Sequence of chain 2.A:
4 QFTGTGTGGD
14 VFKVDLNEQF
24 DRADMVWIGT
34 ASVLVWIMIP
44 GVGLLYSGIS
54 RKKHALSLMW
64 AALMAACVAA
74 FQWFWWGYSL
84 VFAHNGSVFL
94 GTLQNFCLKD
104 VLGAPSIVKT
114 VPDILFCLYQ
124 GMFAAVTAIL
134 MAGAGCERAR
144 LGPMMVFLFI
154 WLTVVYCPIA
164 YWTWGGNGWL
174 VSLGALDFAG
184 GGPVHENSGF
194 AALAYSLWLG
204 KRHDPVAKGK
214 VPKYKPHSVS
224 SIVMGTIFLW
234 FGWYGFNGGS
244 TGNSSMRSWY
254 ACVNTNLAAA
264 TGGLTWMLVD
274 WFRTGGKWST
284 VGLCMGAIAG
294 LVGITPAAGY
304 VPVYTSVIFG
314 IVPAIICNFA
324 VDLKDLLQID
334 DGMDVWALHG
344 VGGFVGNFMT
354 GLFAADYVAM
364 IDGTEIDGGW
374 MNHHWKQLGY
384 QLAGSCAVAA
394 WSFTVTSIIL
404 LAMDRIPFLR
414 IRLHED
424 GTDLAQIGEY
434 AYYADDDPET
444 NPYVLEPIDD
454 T

A protein and the small-molecule ligand that binds it are described below.
Small molecule (SMILES): CCCCCCCCCCO[C@@H]1O[C@H](CO)[C@@H](O[C@H]2O[C@H](CO)[C@@H](O)[C@H](O)[C@H]2O)[C@H](O)[C@H]1O

Binding-site contacts:
Ligand atom C31 contacts residue TRP172 of chain 2.A at 3.6 Å (hydrophobic).
Ligand atom C25 contacts residue TRP172 of chain 2.A at 3.9 Å (hydrophobic).
Ligand atom C22 contacts residue PHE92 of chain 2.A at 4.1 Å (hydrophobic).
Ligand atom C34 contacts residue PHE92 of chain 2.A at 4.2 Å (hydrophobic).
Ligand atom C22 contacts residue DMU1 of chain 2.F at 4.5 Å.
Ligand atom C28 contacts residue DMU1 of chain 2.F at 3.8 Å.
Ligand atom O16 contacts residue TRP172 of chain 2.A at 4.3 Å.
Ligand atom C22 contacts residue TRP172 of chain 2.A at 4.1 Å (hydrophobic).
Ligand atom C37 contacts residue TRP172 of chain 2.A at 4.1 Å (hydrophobic).
Ligand atom C43 contacts residue ALA393 of chain 2.A at 4.1 Å (hydrophobic).
Ligand atom C6 contacts residue TRP172 of chain 2.A at 3.9 Å (hydrophobic).
Ligand atom C19 contacts residue TRP172 of chain 2.A at 3.6 Å (hydrophobic).
Ligand atom C43 contacts residue ALA390 of chain 2.A at 3.4 Å (hydrophobic).
Ligand atom C37 contacts residue TRP165 of chain 2.A at 4.3 Å (hydrophobic).
Ligand atom C19 contacts residue DMU1 of chain 2.F at 3.7 Å.
Ligand atom C31 contacts residue PHE92 of chain 2.A at 3.6 Å (hydrophobic).
Ligand atom C34 contacts residue TRP172 of chain 2.A at 4.3 Å (hydrophobic).
Ligand atom O16 contacts residue PHE92 of chain 2.A at 3.9 Å.
Ligand atom C37 contacts residue ALA390 of chain 2.A at 3.9 Å (hydrophobic).
Ligand atom C6 contacts residue VAL91 of chain 2.A at 4.3 Å (hydrophobic).
Ligand atom C25 contacts residue DMU1 of chain 2.F at 3.4 Å.
Ligand atom C43 contacts residue TRP394 of chain 2.A at 4.0 Å (hydrophobic).
Ligand atom C28 contacts residue TRP172 of chain 2.A at 4.0 Å (hydrophobic).